The protein below binds the small molecule below.
Small molecule (SMILES): OC[C@H]1O[C@@](CO)(O[C@H]2O[C@H](CO)[C@@H](O)[C@H](O)[C@H]2O)[C@@H](O)[C@@H]1O

Binding-site contacts:
Ligand atom O6 contacts residue ARG78 of chain 1.B at 3.1 Å (salt-bridge).
Ligand atom C6 contacts residue LYS395 of chain 1.B at 4.3 Å.
Ligand atom C6 contacts residue TRP414 of chain 1.B at 4.1 Å (hydrophobic).
Ligand atom O5 contacts residue GLU399 of chain 1.B at 4.3 Å.
Ligand atom C2 contacts residue ARG78 of chain 1.B at 4.3 Å.
Ligand atom O5 contacts residue ARG78 of chain 1.B at 3.5 Å.
Ligand atom C1 contacts residue VAL21 of chain 1.B at 3.9 Å (hydrophobic).
Ligand atom O4 contacts residue GLU413 of chain 1.B at 2.9 Å (salt-bridge).
Ligand atom O1 contacts residue ASP76 of chain 1.B at 3.7 Å.
Ligand atom O4 contacts residue LYS395 of chain 1.B at 3.8 Å.
Ligand atom C3 contacts residue LYS82 of chain 1.B at 3.9 Å.
Ligand atom O4 contacts residue LYS82 of chain 1.B at 3.1 Å (salt-bridge).
Ligand atom C5 contacts residue GLU399 of chain 1.B at 3.4 Å.
Ligand atom C1 contacts residue ARG78 of chain 1.B at 3.8 Å.
Ligand atom O6 contacts residue TRP414 of chain 1.B at 3.0 Å (h-bond).
Ligand atom O4 contacts residue GLU399 of chain 1.B at 4.2 Å.
Ligand atom C4 contacts residue GLU413 of chain 1.B at 3.6 Å.
Ligand atom O6 contacts residue GLU413 of chain 1.B at 3.4 Å (salt-bridge).
Ligand atom C6 contacts residue GLU413 of chain 1.B at 4.0 Å.
Ligand atom C3 contacts residue GLU413 of chain 1.B at 4.4 Å.
Ligand atom C1 contacts residue ASP76 of chain 1.B at 4.3 Å.
Ligand atom O6 contacts residue TRP414 of chain 1.B at 3.4 Å (h-bond).
Ligand atom O6 contacts residue PRO412 of chain 1.B at 4.2 Å.
Ligand atom O3 contacts residue ARG78 of chain 1.B at 4.2 Å.
Ligand atom O2 contacts residue VAL21 of chain 1.B at 4.1 Å.
Ligand atom C6 contacts residue TRP414 of chain 1.B at 3.6 Å (hydrophobic).
Ligand atom O6 contacts residue PHE416 of chain 1.B at 3.9 Å.
Ligand atom O3 contacts residue GLU79 of chain 1.B at 2.4 Å (salt-bridge).
Ligand atom O3 contacts residue LYS82 of chain 1.B at 2.9 Å (salt-bridge).
Ligand atom O6 contacts residue GLU399 of chain 1.B at 3.2 Å (salt-bridge).
Ligand atom O1 contacts residue ARG78 of chain 1.B at 3.8 Å.
Ligand atom C3 contacts residue GLU79 of chain 1.B at 3.4 Å.
Ligand atom C4 contacts residue LYS82 of chain 1.B at 3.9 Å.
Ligand atom C6 contacts residue ARG78 of chain 1.B at 4.0 Å.
Ligand atom C2 contacts residue GLU79 of chain 1.B at 4.1 Å.
Ligand atom C6 contacts residue PHE416 of chain 1.B at 4.3 Å (hydrophobic).
Ligand atom O3 contacts residue GLU413 of chain 1.B at 3.9 Å.
Ligand atom O2 contacts residue GLU79 of chain 1.B at 3.7 Å.
Ligand atom C6 contacts residue GLU399 of chain 1.B at 3.5 Å.
Ligand atom O1 contacts residue TRP24 of chain 1.B at 3.6 Å.

Sequence of chain 1.B:
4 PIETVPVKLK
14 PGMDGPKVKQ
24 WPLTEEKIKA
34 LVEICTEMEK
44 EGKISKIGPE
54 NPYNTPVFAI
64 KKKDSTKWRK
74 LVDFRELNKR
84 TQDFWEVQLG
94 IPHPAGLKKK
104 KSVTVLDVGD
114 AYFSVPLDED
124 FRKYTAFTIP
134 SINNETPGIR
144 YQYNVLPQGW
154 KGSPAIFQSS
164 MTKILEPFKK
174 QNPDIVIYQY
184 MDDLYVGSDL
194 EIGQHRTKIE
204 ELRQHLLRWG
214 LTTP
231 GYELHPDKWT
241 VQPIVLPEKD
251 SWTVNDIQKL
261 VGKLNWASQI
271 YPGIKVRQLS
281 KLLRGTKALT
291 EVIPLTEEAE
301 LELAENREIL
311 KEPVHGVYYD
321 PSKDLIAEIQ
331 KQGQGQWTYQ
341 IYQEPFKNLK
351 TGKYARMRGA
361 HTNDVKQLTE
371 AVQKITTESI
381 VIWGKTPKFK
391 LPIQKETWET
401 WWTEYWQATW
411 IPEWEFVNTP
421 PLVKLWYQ